Binding-site contacts:
Ligand atom CAV contacts residue SER642 of chain 1.C at 3.4 Å.
Ligand atom FAD contacts residue VAL550 of chain 1.C at 3.4 Å.
Ligand atom CAH contacts residue LYS749 of chain 1.D at 4.0 Å.
Ligand atom CAP contacts residue PHE773 of chain 1.D at 3.7 Å (hydrophobic).
Ligand atom FAA contacts residue PHE773 of chain 1.D at 3.3 Å.
Ligand atom NAN contacts residue SER642 of chain 1.C at 3.4 Å (h-bond).
Ligand atom CAG contacts residue PHE773 of chain 1.D at 3.5 Å (hydrophobic).
Ligand atom FAD contacts residue PRO552 of chain 1.C at 3.7 Å.
Ligand atom CAK contacts residue GLU641 of chain 1.C at 3.8 Å.
Ligand atom CAL contacts residue ILE774 of chain 1.D at 3.9 Å (hydrophobic).
Ligand atom NAN contacts residue ILE774 of chain 1.D at 3.9 Å.
Ligand atom CAH contacts residue GLY640 of chain 1.C at 3.4 Å.
Ligand atom FAB contacts residue PRO750 of chain 1.D at 3.9 Å.
Ligand atom CAR contacts residue SER642 of chain 1.C at 3.7 Å.
Ligand atom FAC contacts residue ILE774 of chain 1.D at 3.9 Å.
Ligand atom CAH contacts residue PRO552 of chain 1.C at 3.6 Å (hydrophobic).
Ligand atom FAE contacts residue LYS749 of chain 1.D at 3.9 Å.
Ligand atom CAP contacts residue TYR555 of chain 1.C at 3.9 Å (hydrophobic).
Ligand atom CAT contacts residue ILE774 of chain 1.D at 4.1 Å (hydrophobic).
Ligand atom FAA contacts residue TYR555 of chain 1.C at 2.7 Å.
Ligand atom CAQ contacts residue PRO552 of chain 1.C at 3.4 Å (hydrophobic).
Ligand atom CAL contacts residue GLU641 of chain 1.C at 3.6 Å.
Ligand atom NAN contacts residue ILE755 of chain 1.D at 3.6 Å.
Ligand atom CAI contacts residue SER642 of chain 1.C at 4.0 Å.
Ligand atom FAB contacts residue LYS749 of chain 1.D at 4.1 Å.
Ligand atom CAJ contacts residue ILE774 of chain 1.D at 3.7 Å (hydrophobic).
Ligand atom FAB contacts residue PRO552 of chain 1.C at 3.1 Å.
Ligand atom FAE contacts residue VAL550 of chain 1.C at 3.6 Å.
Ligand atom CAL contacts residue ILE755 of chain 1.D at 3.3 Å (hydrophobic).
Ligand atom NAN contacts residue GLU641 of chain 1.C at 4.1 Å.
Ligand atom CAF contacts residue ARG637 of chain 1.C at 3.9 Å.
Ligand atom CAW contacts residue VAL550 of chain 1.C at 4.0 Å (hydrophobic).
Ligand atom NAO contacts residue ILE774 of chain 1.D at 4.1 Å.
Ligand atom CAK contacts residue GLY640 of chain 1.C at 3.1 Å.
Ligand atom FAD contacts residue HIS551 of chain 1.C at 3.9 Å.
Ligand atom CAG contacts residue LEU770 of chain 1.D at 3.9 Å (hydrophobic).
Ligand atom CAQ contacts residue LYS749 of chain 1.D at 3.9 Å.
Ligand atom NAO contacts residue SER642 of chain 1.C at 2.5 Å (h-bond).
Ligand atom CAG contacts residue ILE774 of chain 1.D at 3.9 Å (hydrophobic).
Ligand atom FAE contacts residue PRO750 of chain 1.D at 3.0 Å.

Sequence of chain 1.C:
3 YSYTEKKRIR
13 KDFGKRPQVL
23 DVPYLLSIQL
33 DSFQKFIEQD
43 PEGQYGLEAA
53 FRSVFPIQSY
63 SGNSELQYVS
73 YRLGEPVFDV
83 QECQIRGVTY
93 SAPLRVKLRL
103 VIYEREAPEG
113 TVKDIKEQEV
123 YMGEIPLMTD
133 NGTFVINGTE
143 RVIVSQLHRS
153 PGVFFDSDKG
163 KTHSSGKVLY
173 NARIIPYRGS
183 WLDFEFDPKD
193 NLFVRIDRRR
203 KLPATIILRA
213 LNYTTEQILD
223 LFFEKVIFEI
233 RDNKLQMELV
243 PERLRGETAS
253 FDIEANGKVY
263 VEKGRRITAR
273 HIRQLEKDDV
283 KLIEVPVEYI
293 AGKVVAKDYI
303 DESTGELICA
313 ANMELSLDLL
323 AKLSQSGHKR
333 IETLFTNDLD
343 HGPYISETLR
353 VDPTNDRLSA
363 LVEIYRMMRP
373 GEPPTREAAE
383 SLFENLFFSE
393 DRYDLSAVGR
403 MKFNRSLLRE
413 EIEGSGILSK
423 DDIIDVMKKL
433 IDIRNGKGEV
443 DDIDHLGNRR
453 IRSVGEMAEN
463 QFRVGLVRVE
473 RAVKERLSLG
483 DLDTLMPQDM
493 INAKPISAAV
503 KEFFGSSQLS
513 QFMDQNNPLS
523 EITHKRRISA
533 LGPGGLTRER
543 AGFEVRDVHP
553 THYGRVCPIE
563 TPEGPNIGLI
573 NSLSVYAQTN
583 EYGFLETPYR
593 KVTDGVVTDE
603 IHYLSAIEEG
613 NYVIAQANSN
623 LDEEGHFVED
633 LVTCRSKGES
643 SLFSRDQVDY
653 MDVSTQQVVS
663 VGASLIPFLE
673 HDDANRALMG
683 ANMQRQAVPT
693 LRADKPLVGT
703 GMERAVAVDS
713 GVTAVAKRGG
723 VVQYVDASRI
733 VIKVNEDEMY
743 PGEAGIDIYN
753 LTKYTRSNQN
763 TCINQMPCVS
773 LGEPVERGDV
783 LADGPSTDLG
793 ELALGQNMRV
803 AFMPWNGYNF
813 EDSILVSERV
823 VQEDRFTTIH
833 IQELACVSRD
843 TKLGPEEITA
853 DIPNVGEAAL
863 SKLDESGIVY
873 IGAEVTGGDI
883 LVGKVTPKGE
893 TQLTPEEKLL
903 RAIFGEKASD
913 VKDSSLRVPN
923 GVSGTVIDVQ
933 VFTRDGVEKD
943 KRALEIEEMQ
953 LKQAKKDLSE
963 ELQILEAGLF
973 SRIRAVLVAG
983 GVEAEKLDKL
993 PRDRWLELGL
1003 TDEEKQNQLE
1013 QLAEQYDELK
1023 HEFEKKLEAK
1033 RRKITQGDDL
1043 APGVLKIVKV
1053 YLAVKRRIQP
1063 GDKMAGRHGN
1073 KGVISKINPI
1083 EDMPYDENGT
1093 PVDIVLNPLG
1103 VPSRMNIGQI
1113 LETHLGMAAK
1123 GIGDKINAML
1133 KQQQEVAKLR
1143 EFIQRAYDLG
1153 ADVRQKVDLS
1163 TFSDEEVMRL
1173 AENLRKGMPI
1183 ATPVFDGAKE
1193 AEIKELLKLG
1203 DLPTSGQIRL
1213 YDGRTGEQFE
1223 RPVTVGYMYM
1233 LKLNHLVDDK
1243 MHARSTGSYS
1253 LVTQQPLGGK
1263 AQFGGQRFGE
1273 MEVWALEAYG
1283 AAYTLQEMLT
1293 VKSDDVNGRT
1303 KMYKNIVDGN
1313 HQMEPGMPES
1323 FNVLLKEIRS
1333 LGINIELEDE

A protein and the small-molecule ligand that binds it are described below.
Small molecule (SMILES): Fc1ccc(-c2[nH]ncc2-c2ccc(F)c(C(F)(F)F)c2)cc1

Sequence of chain 1.D:
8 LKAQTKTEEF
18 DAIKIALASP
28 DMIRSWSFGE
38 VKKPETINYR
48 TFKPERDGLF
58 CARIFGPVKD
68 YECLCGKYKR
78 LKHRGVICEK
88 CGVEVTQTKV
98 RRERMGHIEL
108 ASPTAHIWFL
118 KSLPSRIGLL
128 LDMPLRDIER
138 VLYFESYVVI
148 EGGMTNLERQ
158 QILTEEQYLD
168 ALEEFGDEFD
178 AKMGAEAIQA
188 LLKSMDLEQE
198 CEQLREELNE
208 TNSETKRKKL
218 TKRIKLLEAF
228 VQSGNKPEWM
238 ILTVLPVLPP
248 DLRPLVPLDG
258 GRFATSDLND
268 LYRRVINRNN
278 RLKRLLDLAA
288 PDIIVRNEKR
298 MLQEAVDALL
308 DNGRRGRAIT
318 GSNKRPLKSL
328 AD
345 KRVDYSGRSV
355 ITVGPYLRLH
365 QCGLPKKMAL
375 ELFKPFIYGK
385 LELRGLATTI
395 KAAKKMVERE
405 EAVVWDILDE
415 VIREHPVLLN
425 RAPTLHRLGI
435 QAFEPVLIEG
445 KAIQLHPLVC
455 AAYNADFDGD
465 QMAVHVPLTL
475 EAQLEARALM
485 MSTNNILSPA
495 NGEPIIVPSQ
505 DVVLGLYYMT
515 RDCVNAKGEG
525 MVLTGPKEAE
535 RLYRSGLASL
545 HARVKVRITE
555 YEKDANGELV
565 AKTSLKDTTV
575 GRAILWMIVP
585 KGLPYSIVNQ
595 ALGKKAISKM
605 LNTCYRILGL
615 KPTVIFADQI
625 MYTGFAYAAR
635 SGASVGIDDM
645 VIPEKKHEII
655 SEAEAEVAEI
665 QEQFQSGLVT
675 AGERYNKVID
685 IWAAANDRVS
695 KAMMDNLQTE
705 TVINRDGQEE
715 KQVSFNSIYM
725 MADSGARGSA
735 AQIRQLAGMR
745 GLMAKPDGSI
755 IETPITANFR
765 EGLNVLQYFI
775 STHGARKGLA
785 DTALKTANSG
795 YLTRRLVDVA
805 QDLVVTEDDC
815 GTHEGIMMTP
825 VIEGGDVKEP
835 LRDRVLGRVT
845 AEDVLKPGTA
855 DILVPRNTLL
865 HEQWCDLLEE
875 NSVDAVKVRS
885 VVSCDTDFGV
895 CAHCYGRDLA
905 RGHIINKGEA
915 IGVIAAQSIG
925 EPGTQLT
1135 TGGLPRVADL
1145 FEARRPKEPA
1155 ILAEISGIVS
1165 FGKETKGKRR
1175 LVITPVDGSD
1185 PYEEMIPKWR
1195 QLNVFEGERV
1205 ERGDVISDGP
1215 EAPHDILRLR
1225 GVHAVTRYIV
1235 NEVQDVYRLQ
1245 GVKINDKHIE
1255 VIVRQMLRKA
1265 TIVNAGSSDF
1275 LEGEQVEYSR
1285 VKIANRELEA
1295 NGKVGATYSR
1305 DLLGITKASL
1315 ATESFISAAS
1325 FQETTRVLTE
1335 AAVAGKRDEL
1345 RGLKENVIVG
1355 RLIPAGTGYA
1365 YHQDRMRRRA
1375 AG